The small molecule below binds the protein below.
Small molecule (SMILES): CC(=O)N[C@H]1[C@H](O[C@H]2[C@H](O)[C@@H](NC(C)=O)CO[C@@H]2CO)O[C@H](CO)[C@@H](O)[C@@H]1O

Binding-site contacts:
Ligand atom C7 contacts residue ILE319 of chain 1.A at 4.2 Å (hydrophobic).
Ligand atom C2 contacts residue ASN252 of chain 1.A at 2.4 Å.
Ligand atom C5 contacts residue ASN252 of chain 1.A at 3.7 Å.
Ligand atom O3 contacts residue GLN299 of chain 1.A at 4.3 Å.
Ligand atom O5 contacts residue TYR317 of chain 1.A at 4.1 Å.
Ligand atom C7 contacts residue ASN252 of chain 1.A at 3.5 Å.
Ligand atom N2 contacts residue ASN252 of chain 1.A at 2.8 Å (h-bond).
Ligand atom C1 contacts residue ASN252 of chain 1.A at 1.4 Å.
Ligand atom C6 contacts residue TYR317 of chain 1.A at 3.8 Å (hydrophobic).
Ligand atom N2 contacts residue ILE319 of chain 1.A at 3.9 Å.
Ligand atom C1 contacts residue TYR317 of chain 1.A at 4.3 Å (hydrophobic).
Ligand atom O5 contacts residue ASN252 of chain 1.A at 2.4 Å (h-bond).
Ligand atom O7 contacts residue GLN299 of chain 1.A at 4.2 Å.
Ligand atom O4 contacts residue TYR317 of chain 1.A at 4.5 Å.
Ligand atom C4 contacts residue ASN252 of chain 1.A at 4.2 Å.
Ligand atom C8 contacts residue ILE319 of chain 1.A at 3.5 Å (hydrophobic).
Ligand atom C3 contacts residue ASN252 of chain 1.A at 3.8 Å.
Ligand atom O7 contacts residue TYR317 of chain 1.A at 4.1 Å.
Ligand atom O7 contacts residue ASN252 of chain 1.A at 3.7 Å.
Ligand atom C5 contacts residue TYR317 of chain 1.A at 3.8 Å (hydrophobic).

Sequence of chain 1.A:
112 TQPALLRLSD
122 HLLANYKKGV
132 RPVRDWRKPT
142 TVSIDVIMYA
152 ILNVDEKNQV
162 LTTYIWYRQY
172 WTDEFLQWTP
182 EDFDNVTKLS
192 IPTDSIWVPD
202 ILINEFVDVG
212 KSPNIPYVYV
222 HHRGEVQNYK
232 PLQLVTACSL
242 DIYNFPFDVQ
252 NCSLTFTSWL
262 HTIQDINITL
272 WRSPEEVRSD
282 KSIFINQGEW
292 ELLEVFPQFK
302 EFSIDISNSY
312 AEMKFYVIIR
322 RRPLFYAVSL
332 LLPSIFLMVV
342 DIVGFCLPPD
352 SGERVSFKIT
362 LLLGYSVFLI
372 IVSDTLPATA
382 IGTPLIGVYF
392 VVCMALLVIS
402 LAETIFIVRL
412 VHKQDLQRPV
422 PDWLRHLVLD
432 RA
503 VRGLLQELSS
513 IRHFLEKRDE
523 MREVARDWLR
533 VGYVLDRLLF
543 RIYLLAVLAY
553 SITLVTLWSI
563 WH